Binding-site contacts:
Ligand atom C7 contacts residue ASN162 of chain 1.D at 3.2 Å.
Ligand atom O7 contacts residue ASN161 of chain 1.D at 4.3 Å.
Ligand atom O7 contacts residue ASN162 of chain 1.D at 3.4 Å (h-bond).
Ligand atom C2 contacts residue ASN162 of chain 1.D at 4.1 Å.
Ligand atom C1 contacts residue ASN161 of chain 1.D at 3.4 Å.
Ligand atom O5 contacts residue ASN161 of chain 1.D at 3.7 Å.
Ligand atom C8 contacts residue ASN162 of chain 1.D at 3.6 Å.
Ligand atom N2 contacts residue ASN162 of chain 1.D at 3.5 Å (h-bond).
Ligand atom C1 contacts residue ASN162 of chain 1.D at 3.4 Å.

Sequence of chain 1.D:
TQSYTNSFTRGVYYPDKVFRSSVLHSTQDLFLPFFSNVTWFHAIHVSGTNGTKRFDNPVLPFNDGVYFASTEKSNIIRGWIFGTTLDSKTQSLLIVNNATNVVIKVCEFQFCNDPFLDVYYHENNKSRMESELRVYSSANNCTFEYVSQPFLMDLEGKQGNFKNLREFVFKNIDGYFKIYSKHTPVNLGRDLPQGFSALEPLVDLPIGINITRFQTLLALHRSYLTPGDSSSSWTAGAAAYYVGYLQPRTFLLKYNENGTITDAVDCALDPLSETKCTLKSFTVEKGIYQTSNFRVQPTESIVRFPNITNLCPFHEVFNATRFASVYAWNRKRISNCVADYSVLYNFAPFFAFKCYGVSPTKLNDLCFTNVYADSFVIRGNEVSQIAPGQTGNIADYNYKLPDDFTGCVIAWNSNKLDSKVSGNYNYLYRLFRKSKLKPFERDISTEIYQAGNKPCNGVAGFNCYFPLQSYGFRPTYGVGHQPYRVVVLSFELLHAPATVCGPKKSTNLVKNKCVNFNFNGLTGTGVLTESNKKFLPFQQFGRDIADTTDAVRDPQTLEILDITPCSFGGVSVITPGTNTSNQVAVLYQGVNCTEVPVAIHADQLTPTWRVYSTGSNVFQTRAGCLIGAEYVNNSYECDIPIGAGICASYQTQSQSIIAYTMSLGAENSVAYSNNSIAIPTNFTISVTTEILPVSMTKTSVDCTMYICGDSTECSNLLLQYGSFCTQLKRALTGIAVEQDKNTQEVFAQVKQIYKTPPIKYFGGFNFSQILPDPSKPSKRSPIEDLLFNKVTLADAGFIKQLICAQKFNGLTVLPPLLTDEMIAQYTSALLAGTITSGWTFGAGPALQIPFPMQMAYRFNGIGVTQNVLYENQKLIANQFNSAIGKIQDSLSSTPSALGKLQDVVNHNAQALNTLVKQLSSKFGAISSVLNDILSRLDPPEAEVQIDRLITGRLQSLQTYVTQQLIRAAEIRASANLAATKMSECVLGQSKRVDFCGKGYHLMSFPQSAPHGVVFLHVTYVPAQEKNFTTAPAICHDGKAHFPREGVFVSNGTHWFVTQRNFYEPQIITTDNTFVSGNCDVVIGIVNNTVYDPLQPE

A protein and the small-molecule ligand that binds it are described below.
Small molecule (SMILES): CC(=O)N[C@@H]1[C@@H](O)[C@H](O)[C@@H](CO)O[C@H]1O